Sequence of chain 1.A:
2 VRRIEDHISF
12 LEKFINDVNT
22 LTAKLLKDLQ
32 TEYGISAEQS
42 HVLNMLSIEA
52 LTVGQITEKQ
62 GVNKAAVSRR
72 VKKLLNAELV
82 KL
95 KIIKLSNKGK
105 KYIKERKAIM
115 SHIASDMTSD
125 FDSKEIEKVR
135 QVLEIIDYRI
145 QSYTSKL

The protein below binds the small molecule below.
Small molecule (SMILES): O=C(O)c1ccccc1O

Sequence of chain 1.B:
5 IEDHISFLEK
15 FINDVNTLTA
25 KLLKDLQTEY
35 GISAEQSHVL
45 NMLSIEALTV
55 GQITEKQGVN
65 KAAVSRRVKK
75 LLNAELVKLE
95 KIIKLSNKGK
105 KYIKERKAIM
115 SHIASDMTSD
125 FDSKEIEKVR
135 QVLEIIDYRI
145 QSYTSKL

Binding-site contacts:
Ligand atom O1' contacts residue HIS8 of chain 1.A at 2.6 Å (h-bond).
Ligand atom C5 contacts residue VAL133 of chain 1.B at 3.7 Å (hydrophobic).
Ligand atom C4 contacts residue LEU137 of chain 1.A at 3.9 Å (hydrophobic).
Ligand atom C3 contacts residue LEU12 of chain 1.A at 4.0 Å (hydrophobic).
Ligand atom C6 contacts residue VAL133 of chain 1.B at 3.9 Å (hydrophobic).
Ligand atom O2 contacts residue HIS8 of chain 1.A at 3.0 Å (h-bond).
Ligand atom C4 contacts residue ILE140 of chain 1.A at 4.1 Å (hydrophobic).
Ligand atom C5 contacts residue VAL136 of chain 1.A at 3.9 Å (hydrophobic).
Ligand atom C3 contacts residue LEU137 of chain 1.B at 4.4 Å (hydrophobic).
Ligand atom O2' contacts residue HIS8 of chain 1.A at 3.2 Å (h-bond).
Ligand atom C2 contacts residue PHE11 of chain 1.A at 4.3 Å (hydrophobic).
Ligand atom C1' contacts residue HIS8 of chain 1.A at 3.2 Å.
Ligand atom O2' contacts residue ILE130 of chain 1.B at 3.4 Å.
Ligand atom O2 contacts residue LEU12 of chain 1.A at 3.6 Å.
Ligand atom C6 contacts residue LEU137 of chain 1.B at 4.3 Å (hydrophobic).
Ligand atom C1' contacts residue ILE130 of chain 1.B at 4.3 Å (hydrophobic).
Ligand atom O1' contacts residue ARG134 of chain 1.B at 3.0 Å (salt-bridge).
Ligand atom C2 contacts residue HIS8 of chain 1.A at 4.4 Å.
Ligand atom O1' contacts residue PHE11 of chain 1.A at 4.3 Å.
Ligand atom O2' contacts residue ARG134 of chain 1.B at 3.1 Å.
Ligand atom C5 contacts residue LEU137 of chain 1.B at 3.9 Å (hydrophobic).
Ligand atom C4 contacts residue LEU137 of chain 1.B at 4.0 Å (hydrophobic).
Ligand atom O2 contacts residue PHE11 of chain 1.A at 3.7 Å.
Ligand atom C2 contacts residue LEU12 of chain 1.A at 4.3 Å (hydrophobic).
Ligand atom C5 contacts residue LEU137 of chain 1.A at 4.5 Å (hydrophobic).
Ligand atom C1' contacts residue ARG134 of chain 1.B at 3.9 Å.
Ligand atom C6 contacts residue ILE130 of chain 1.B at 4.1 Å (hydrophobic).
Ligand atom C1 contacts residue HIS8 of chain 1.A at 4.5 Å.